This small molecule binds to this protein.
Small molecule (SMILES): CN(C)CCc1cc(F)c(F)c(CCc2cccc(N)n2)c1

Binding-site contacts:
Ligand atom C13 contacts residue GLN182 of chain 1.A at 3.3 Å.
Ligand atom C07 contacts residue VAL271 of chain 1.A at 3.7 Å (hydrophobic).
Ligand atom C06 contacts residue GLU296 of chain 1.A at 3.6 Å.
Ligand atom N02 contacts residue TYR292 of chain 1.A at 3.6 Å.
Ligand atom C17 contacts residue GLN182 of chain 1.A at 4.0 Å.
Ligand atom C02 contacts residue GLU296 of chain 1.A at 3.5 Å.
Ligand atom F11 contacts residue GLN182 of chain 1.A at 3.8 Å.
Ligand atom N02 contacts residue MET293 of chain 1.A at 3.8 Å.
Ligand atom F11 contacts residue PRO269 of chain 1.A at 3.4 Å.
Ligand atom F12 contacts residue GLN182 of chain 1.A at 3.3 Å.
Ligand atom C04 contacts residue HEM1 of chain 1.C at 3.5 Å.
Ligand atom C02 contacts residue PRO269 of chain 1.A at 3.9 Å (hydrophobic).
Ligand atom F11 contacts residue TYR292 of chain 1.A at 3.6 Å.
Ligand atom C02 contacts residue TRP291 of chain 1.A at 3.7 Å (hydrophobic).
Ligand atom N02 contacts residue PRO269 of chain 1.A at 3.9 Å.
Ligand atom C03 contacts residue HEM1 of chain 1.C at 3.1 Å.
Ligand atom C08 contacts residue VAL271 of chain 1.A at 3.7 Å (hydrophobic).
Ligand atom C03 contacts residue TRP291 of chain 1.A at 3.8 Å (hydrophobic).
Ligand atom N02 contacts residue TRP291 of chain 1.A at 2.8 Å (h-bond).
Ligand atom F11 contacts residue ALA270 of chain 1.A at 4.0 Å.
Ligand atom C14 contacts residue GLN182 of chain 1.A at 3.5 Å.
Ligand atom C15 contacts residue GLN182 of chain 1.A at 4.0 Å.
Ligand atom C07 contacts residue GLU296 of chain 1.A at 3.6 Å.
Ligand atom N01 contacts residue GLU296 of chain 1.A at 2.7 Å (salt-bridge).
Ligand atom N01 contacts residue HEM1 of chain 1.C at 3.9 Å.
Ligand atom F12 contacts residue TYR292 of chain 1.A at 3.9 Å.
Ligand atom C17 contacts residue HEM1 of chain 1.C at 3.8 Å.
Ligand atom N02 contacts residue HEM1 of chain 1.C at 3.4 Å.
Ligand atom C05 contacts residue VAL271 of chain 1.A at 3.9 Å (hydrophobic).
Ligand atom C08 contacts residue GLU296 of chain 1.A at 3.8 Å.
Ligand atom C13 contacts residue ARG185 of chain 1.A at 4.0 Å.
Ligand atom C07 contacts residue HEM1 of chain 1.C at 3.9 Å.
Ligand atom C03 contacts residue PRO269 of chain 1.A at 3.9 Å (hydrophobic).
Ligand atom N02 contacts residue GLU296 of chain 1.A at 2.6 Å (salt-bridge).
Ligand atom C15 contacts residue HEM1 of chain 1.C at 3.7 Å.
Ligand atom F12 contacts residue ARG185 of chain 1.A at 3.1 Å.
Ligand atom C12 contacts residue GLN182 of chain 1.A at 3.4 Å.
Ligand atom C02 contacts residue HEM1 of chain 1.C at 3.5 Å.
Ligand atom C11 contacts residue GLN182 of chain 1.A at 3.6 Å.
Ligand atom F12 contacts residue TYR266 of chain 1.A at 3.0 Å.

Sequence of chain 1.A:
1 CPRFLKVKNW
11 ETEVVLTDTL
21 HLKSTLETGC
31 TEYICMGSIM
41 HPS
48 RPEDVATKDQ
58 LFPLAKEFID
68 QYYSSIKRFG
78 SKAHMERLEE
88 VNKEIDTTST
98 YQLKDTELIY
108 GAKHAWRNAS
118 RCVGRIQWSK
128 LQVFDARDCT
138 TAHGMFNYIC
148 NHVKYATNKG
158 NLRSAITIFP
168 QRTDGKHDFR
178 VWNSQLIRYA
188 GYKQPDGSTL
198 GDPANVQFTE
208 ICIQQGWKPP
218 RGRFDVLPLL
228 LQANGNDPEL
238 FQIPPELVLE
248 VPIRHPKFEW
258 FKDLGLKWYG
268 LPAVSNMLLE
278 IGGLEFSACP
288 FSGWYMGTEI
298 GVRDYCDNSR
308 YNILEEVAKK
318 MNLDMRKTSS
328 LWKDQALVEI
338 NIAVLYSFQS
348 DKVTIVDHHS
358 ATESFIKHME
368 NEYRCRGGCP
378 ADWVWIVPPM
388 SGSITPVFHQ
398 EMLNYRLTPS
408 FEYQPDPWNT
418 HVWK